Sequence of chain 1.C:
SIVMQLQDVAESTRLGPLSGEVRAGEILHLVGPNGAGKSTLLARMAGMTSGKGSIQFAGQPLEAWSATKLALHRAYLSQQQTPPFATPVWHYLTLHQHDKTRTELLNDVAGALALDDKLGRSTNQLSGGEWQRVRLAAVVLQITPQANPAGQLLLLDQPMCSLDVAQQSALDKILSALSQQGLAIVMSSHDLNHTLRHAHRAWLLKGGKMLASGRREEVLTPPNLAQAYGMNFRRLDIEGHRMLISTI

The small molecule below binds the protein below.
Small molecule (SMILES): Nc1ncnc2c1ncn2[C@@H]1O[C@H](CO[P](=O)(O)O[P](=O)(O)NP(=O)(O)O)[C@@H](O)[C@H]1O

Sequence of chain 1.D:
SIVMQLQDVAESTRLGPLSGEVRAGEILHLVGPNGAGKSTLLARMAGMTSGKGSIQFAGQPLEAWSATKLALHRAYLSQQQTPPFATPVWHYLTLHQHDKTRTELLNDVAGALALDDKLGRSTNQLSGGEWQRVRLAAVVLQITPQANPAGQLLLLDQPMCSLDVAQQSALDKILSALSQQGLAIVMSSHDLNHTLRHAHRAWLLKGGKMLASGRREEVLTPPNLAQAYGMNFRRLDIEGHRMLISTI

Binding-site contacts:
Ligand atom O2' contacts residue ARG122 of chain 1.D at 3.0 Å (salt-bridge).
Ligand atom O1A contacts residue SER40 of chain 1.C at 3.2 Å (h-bond).
Ligand atom O1G contacts residue HIS191 of chain 1.C at 2.9 Å (h-bond).
Ligand atom O3G contacts residue GLN80 of chain 1.C at 3.2 Å (h-bond).
Ligand atom O3A contacts residue GLY38 of chain 1.C at 3.3 Å (h-bond).
Ligand atom O1G contacts residue GLN159 of chain 1.C at 3.5 Å (h-bond).
Ligand atom O2G contacts residue SER128 of chain 1.D at 2.8 Å (h-bond).
Ligand atom PB contacts residue MG1 of chain 1.J at 3.5 Å.
Ligand atom O4' contacts residue ARG15 of chain 1.C at 3.3 Å.
Ligand atom N3B contacts residue LYS39 of chain 1.C at 3.6 Å.
Ligand atom O1A contacts residue THR41 of chain 1.C at 2.8 Å (h-bond).
Ligand atom O3G contacts residue GLY129 of chain 1.D at 3.6 Å.
Ligand atom N7 contacts residue ARG15 of chain 1.C at 3.6 Å.
Ligand atom PG contacts residue SER128 of chain 1.D at 3.4 Å.
Ligand atom O2G contacts residue SER163 of chain 1.D at 3.5 Å (h-bond).
Ligand atom O2A contacts residue MG1 of chain 1.J at 3.5 Å.
Ligand atom N1 contacts residue ARG15 of chain 1.C at 3.5 Å (salt-bridge).
Ligand atom O2A contacts residue SER128 of chain 1.D at 3.4 Å.
Ligand atom O2G contacts residue GLY130 of chain 1.D at 3.0 Å (h-bond).
Ligand atom O1B contacts residue LYS39 of chain 1.C at 2.7 Å (salt-bridge).
Ligand atom O1B contacts residue GLY38 of chain 1.C at 3.2 Å (h-bond).
Ligand atom O1A contacts residue GLY38 of chain 1.C at 3.5 Å.
Ligand atom N3B contacts residue ASN35 of chain 1.C at 3.6 Å.
Ligand atom C5' contacts residue GLY38 of chain 1.C at 3.4 Å.
Ligand atom C5 contacts residue GLN126 of chain 1.D at 3.6 Å.
Ligand atom N3B contacts residue SER128 of chain 1.D at 3.3 Å (h-bond).
Ligand atom N3B contacts residue GLY36 of chain 1.C at 3.3 Å (h-bond).
Ligand atom O1G contacts residue LYS39 of chain 1.C at 2.9 Å (salt-bridge).
Ligand atom C5 contacts residue ARG15 of chain 1.C at 3.5 Å.
Ligand atom O2B contacts residue SER40 of chain 1.C at 3.0 Å (h-bond).
Ligand atom O3G contacts residue MG1 of chain 1.J at 2.2 Å.
Ligand atom PG contacts residue MG1 of chain 1.J at 3.5 Å.
Ligand atom O2G contacts residue ASN35 of chain 1.C at 3.0 Å (h-bond).
Ligand atom N6 contacts residue GLN126 of chain 1.D at 3.5 Å.
Ligand atom O3G contacts residue SER128 of chain 1.D at 3.5 Å (h-bond).
Ligand atom O2' contacts residue GLU131 of chain 1.D at 2.8 Å (salt-bridge).
Ligand atom O2B contacts residue MG1 of chain 1.J at 1.9 Å.
Ligand atom C2' contacts residue GLU131 of chain 1.D at 3.1 Å.
Ligand atom N3 contacts residue ARG122 of chain 1.D at 3.5 Å (salt-bridge).
Ligand atom O2A contacts residue SER40 of chain 1.C at 3.4 Å.